Binding-site contacts:
Ligand atom C5 contacts residue THR264 of chain 1.A at 3.6 Å.
Ligand atom C8 contacts residue ASN271 of chain 1.A at 4.2 Å.
Ligand atom C5 contacts residue GLY268 of chain 1.A at 4.1 Å.
Ligand atom C2 contacts residue THR264 of chain 1.A at 3.8 Å.
Ligand atom C3 contacts residue THR264 of chain 1.A at 3.9 Å.
Ligand atom O4 contacts residue ALA368 of chain 1.A at 3.4 Å.
Ligand atom O8 contacts residue LYS267 of chain 1.A at 3.2 Å (salt-bridge).
Ligand atom C3 contacts residue LEU372 of chain 1.A at 4.3 Å (hydrophobic).
Ligand atom O3 contacts residue THR264 of chain 1.A at 4.4 Å.
Ligand atom O8 contacts residue NAD1 of chain 1.D at 3.1 Å.
Ligand atom O4 contacts residue HIS265 of chain 1.A at 3.4 Å (h-bond).
Ligand atom C6 contacts residue LEU372 of chain 1.A at 4.2 Å (hydrophobic).
Ligand atom O7 contacts residue LEU372 of chain 1.A at 3.4 Å.
Ligand atom C4 contacts residue ARG261 of chain 1.A at 3.7 Å.
Ligand atom C3 contacts residue ARG261 of chain 1.A at 4.2 Å.
Ligand atom O3 contacts residue ARG261 of chain 1.A at 2.8 Å (salt-bridge).
Ligand atom O8 contacts residue GLU83 of chain 1.A at 3.1 Å (salt-bridge).
Ligand atom C5 contacts residue ARG261 of chain 1.A at 3.5 Å.
Ligand atom O4 contacts residue ASN365 of chain 1.A at 4.1 Å.
Ligand atom O7 contacts residue ARG261 of chain 1.A at 3.4 Å (salt-bridge).
Ligand atom O3 contacts residue ALA368 of chain 1.A at 3.9 Å.
Ligand atom C4 contacts residue THR264 of chain 1.A at 3.3 Å.
Ligand atom O3 contacts residue HIS265 of chain 1.A at 4.1 Å.
Ligand atom C8 contacts residue LYS267 of chain 1.A at 3.6 Å.
Ligand atom C6 contacts residue ALA368 of chain 1.A at 3.4 Å (hydrophobic).
Ligand atom O7 contacts residue ILE213 of chain 1.B at 3.2 Å.
Ligand atom C6 contacts residue ILE377 of chain 1.A at 3.9 Å (hydrophobic).
Ligand atom C2 contacts residue ILE213 of chain 1.B at 4.4 Å (hydrophobic).
Ligand atom C5 contacts residue ALA368 of chain 1.A at 3.6 Å (hydrophobic).
Ligand atom O4 contacts residue THR264 of chain 1.A at 3.7 Å.
Ligand atom O8 contacts residue ASN271 of chain 1.A at 4.0 Å.
Ligand atom C2 contacts residue NAD1 of chain 1.D at 3.2 Å.
Ligand atom C4 contacts residue GLY268 of chain 1.A at 4.0 Å.
Ligand atom C5 contacts residue HIS265 of chain 1.A at 4.0 Å.
Ligand atom O7 contacts residue THR264 of chain 1.A at 3.7 Å.
Ligand atom C8 contacts residue NAD1 of chain 1.D at 3.4 Å.
Ligand atom C8 contacts residue GLU83 of chain 1.A at 4.3 Å.
Ligand atom O3 contacts residue LEU372 of chain 1.A at 3.6 Å.
Ligand atom O4 contacts residue GLY268 of chain 1.A at 3.3 Å.
Ligand atom C4 contacts residue ALA368 of chain 1.A at 4.3 Å (hydrophobic).

This small molecule binds to this protein.
Small molecule (SMILES): C[C@@](O)(CCO)CC(=O)[O-]

Sequence of chain 1.B:
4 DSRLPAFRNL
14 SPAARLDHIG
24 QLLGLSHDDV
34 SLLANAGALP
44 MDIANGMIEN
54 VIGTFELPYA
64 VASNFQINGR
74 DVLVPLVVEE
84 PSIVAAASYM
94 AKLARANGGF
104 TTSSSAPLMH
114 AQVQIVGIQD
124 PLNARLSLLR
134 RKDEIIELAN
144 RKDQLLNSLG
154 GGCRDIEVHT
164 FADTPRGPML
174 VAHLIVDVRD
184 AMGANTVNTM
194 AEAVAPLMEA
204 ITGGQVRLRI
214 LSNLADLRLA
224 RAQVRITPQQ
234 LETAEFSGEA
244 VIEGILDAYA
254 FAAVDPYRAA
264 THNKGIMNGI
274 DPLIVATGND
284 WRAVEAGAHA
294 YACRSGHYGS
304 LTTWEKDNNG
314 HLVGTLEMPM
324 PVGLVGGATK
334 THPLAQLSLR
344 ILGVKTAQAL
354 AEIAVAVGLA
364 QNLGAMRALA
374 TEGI

Sequence of chain 1.A:
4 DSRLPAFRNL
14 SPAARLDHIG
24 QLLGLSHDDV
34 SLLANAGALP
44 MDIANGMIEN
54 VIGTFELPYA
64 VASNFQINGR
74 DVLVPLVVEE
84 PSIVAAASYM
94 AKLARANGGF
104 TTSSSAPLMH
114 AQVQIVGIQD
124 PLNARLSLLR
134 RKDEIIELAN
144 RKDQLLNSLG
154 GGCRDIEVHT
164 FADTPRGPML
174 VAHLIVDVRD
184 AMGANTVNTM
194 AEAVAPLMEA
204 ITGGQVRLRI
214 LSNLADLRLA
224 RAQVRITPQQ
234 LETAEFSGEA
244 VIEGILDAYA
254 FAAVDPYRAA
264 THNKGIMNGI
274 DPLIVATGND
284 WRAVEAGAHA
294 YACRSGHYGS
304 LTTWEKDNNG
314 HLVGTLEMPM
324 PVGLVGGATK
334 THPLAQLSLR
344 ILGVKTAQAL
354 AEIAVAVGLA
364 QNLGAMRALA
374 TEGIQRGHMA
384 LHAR